Binding-site contacts:
Ligand atom C5 contacts residue ASN611 of chain 1.A at 3.6 Å.
Ligand atom C7 contacts residue HIS606 of chain 1.A at 3.0 Å.
Ligand atom C3 contacts residue ASN611 of chain 1.A at 3.8 Å.
Ligand atom C1 contacts residue HIS606 of chain 1.A at 3.7 Å.
Ligand atom O5 contacts residue ASN611 of chain 1.A at 2.3 Å (h-bond).
Ligand atom C8 contacts residue HIS606 of chain 1.A at 3.2 Å.
Ligand atom N2 contacts residue ASN611 of chain 1.A at 3.0 Å (h-bond).
Ligand atom C4 contacts residue ASN611 of chain 1.A at 4.0 Å.
Ligand atom C2 contacts residue HIS606 of chain 1.A at 3.4 Å.
Ligand atom C1 contacts residue ASN611 of chain 1.A at 1.4 Å.
Ligand atom C2 contacts residue ASN611 of chain 1.A at 2.4 Å.
Ligand atom N2 contacts residue HIS606 of chain 1.A at 2.7 Å (h-bond).
Ligand atom C3 contacts residue HIS606 of chain 1.A at 3.6 Å.
Ligand atom C8 contacts residue LEU607 of chain 1.A at 3.9 Å (hydrophobic).
Ligand atom O7 contacts residue HIS606 of chain 1.A at 3.9 Å.
Ligand atom C7 contacts residue ASN611 of chain 1.A at 4.3 Å.
Ligand atom O4 contacts residue HIS606 of chain 1.A at 3.9 Å.
Ligand atom O3 contacts residue HIS606 of chain 1.A at 4.2 Å.

This protein binds this small molecule.
Small molecule (SMILES): CC(=O)N[C@@H]1[C@@H](O)[C@H](O)[C@@H](CO)O[C@H]1O

Sequence of chain 1.A:
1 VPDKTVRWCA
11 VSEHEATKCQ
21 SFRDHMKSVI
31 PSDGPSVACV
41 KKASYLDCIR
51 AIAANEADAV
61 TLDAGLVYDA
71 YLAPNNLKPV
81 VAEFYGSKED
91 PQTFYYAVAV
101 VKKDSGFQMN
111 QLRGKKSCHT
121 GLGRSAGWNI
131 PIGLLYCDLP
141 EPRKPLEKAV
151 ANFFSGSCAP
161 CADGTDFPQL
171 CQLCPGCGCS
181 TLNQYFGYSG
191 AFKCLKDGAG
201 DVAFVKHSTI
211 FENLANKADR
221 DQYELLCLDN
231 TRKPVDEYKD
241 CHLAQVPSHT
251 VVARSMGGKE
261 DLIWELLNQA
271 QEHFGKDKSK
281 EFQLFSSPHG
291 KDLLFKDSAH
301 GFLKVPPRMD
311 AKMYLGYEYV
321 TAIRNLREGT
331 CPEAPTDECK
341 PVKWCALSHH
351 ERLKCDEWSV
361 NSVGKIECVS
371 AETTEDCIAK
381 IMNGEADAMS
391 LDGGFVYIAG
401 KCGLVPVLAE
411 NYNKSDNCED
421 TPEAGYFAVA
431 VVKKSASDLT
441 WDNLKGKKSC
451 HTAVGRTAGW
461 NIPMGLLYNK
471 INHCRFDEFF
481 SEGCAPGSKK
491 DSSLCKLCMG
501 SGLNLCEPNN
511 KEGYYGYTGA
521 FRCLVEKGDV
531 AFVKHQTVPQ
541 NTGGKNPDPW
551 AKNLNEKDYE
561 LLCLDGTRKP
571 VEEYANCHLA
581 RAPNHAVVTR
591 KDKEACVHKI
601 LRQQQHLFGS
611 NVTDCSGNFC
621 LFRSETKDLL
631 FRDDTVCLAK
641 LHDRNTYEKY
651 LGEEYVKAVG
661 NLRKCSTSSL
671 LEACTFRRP